A small-molecule ligand and the protein it binds are described below.
Small molecule (SMILES): OC[C@H]1N[C@H](CO)[C@@H](O)[C@H]1O

Binding-site contacts:
Ligand atom OAH contacts residue LYS137 of chain 1.A at 2.9 Å (salt-bridge).
Ligand atom OAK contacts residue LEU175 of chain 1.A at 3.9 Å.
Ligand atom OAH contacts residue TYR103 of chain 1.A at 3.7 Å.
Ligand atom CAE contacts residue ASP200 of chain 1.A at 4.0 Å.
Ligand atom OAJ contacts residue TRP16 of chain 1.A at 3.8 Å.
Ligand atom CAF contacts residue ASP200 of chain 1.A at 3.4 Å.
Ligand atom OAJ contacts residue CYS111 of chain 1.A at 3.2 Å.
Ligand atom OAK contacts residue ARG196 of chain 1.A at 3.8 Å.
Ligand atom OAJ contacts residue ASP62 of chain 1.A at 2.7 Å (salt-bridge).
Ligand atom CAB contacts residue TRP16 of chain 1.A at 3.6 Å (hydrophobic).
Ligand atom CAF contacts residue GLU172 of chain 1.A at 3.6 Å.
Ligand atom CAF contacts residue ASP139 of chain 1.A at 3.8 Å.
Ligand atom OAI contacts residue ARG196 of chain 1.A at 3.1 Å (salt-bridge).
Ligand atom CAC contacts residue ASP62 of chain 1.A at 3.4 Å.
Ligand atom OAH contacts residue ASP61 of chain 1.A at 2.6 Å (salt-bridge).
Ligand atom CAE contacts residue ASP139 of chain 1.A at 3.1 Å.
Ligand atom CAC contacts residue TRP16 of chain 1.A at 3.8 Å (hydrophobic).
Ligand atom CAC contacts residue ASP139 of chain 1.A at 3.9 Å.
Ligand atom OAI contacts residue GLU172 of chain 1.A at 3.7 Å.
Ligand atom OAI contacts residue LYS137 of chain 1.A at 3.1 Å (salt-bridge).
Ligand atom CAC contacts residue TYR103 of chain 1.A at 3.9 Å (hydrophobic).
Ligand atom CAA contacts residue ASP139 of chain 1.A at 3.8 Å.
Ligand atom OAH contacts residue ASP139 of chain 1.A at 4.0 Å.
Ligand atom CAA contacts residue TRP16 of chain 1.A at 3.7 Å (hydrophobic).
Ligand atom CAD contacts residue LYS137 of chain 1.A at 4.0 Å.
Ligand atom OAI contacts residue ASP200 of chain 1.A at 3.7 Å.
Ligand atom NAG contacts residue ASP139 of chain 1.A at 2.7 Å (salt-bridge).
Ligand atom CAF contacts residue TYR176 of chain 1.A at 3.7 Å (hydrophobic).
Ligand atom CAA contacts residue ASP61 of chain 1.A at 4.0 Å.
Ligand atom CAB contacts residue LYS137 of chain 1.A at 3.8 Å.
Ligand atom OAK contacts residue GLU172 of chain 1.A at 2.7 Å (salt-bridge).
Ligand atom NAG contacts residue CYS111 of chain 1.A at 3.8 Å.
Ligand atom CAD contacts residue ASP200 of chain 1.A at 3.4 Å.
Ligand atom OAJ contacts residue ALA112 of chain 1.A at 4.0 Å.
Ligand atom OAJ contacts residue TYR103 of chain 1.A at 3.7 Å.
Ligand atom CAB contacts residue ASP61 of chain 1.A at 3.5 Å.
Ligand atom CAC contacts residue ASP61 of chain 1.A at 3.4 Å.
Ligand atom OAJ contacts residue ASP139 of chain 1.A at 4.0 Å.
Ligand atom OAK contacts residue ASP200 of chain 1.A at 2.6 Å (salt-bridge).
Ligand atom CAE contacts residue GLU172 of chain 1.A at 3.5 Å.

Sequence of chain 1.A:
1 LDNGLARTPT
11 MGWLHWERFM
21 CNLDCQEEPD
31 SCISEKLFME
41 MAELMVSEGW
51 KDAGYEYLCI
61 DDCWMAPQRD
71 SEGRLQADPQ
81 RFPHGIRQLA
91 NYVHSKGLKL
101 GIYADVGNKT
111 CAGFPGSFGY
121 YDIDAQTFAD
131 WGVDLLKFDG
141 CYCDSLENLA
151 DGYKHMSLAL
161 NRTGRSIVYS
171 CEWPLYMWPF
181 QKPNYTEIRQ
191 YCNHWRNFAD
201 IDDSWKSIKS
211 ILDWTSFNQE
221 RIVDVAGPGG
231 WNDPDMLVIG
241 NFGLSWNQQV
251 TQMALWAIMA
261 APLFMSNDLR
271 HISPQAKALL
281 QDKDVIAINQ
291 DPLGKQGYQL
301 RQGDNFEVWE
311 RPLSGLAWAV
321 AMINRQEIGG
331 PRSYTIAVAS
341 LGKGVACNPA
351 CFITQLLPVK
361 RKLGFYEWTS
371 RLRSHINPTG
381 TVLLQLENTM